Binding-site contacts:
Ligand atom C32 contacts residue TYR193 of chain 1.H at 3.7 Å (hydrophobic).
Ligand atom O39 contacts residue ASP162 of chain 1.I at 3.9 Å.
Ligand atom C3 contacts residue TYR91 of chain 1.H at 3.6 Å (hydrophobic).
Ligand atom C21 contacts residue GLN55 of chain 1.I at 3.2 Å.
Ligand atom O42 contacts residue TYR193 of chain 1.H at 3.3 Å (h-bond).
Ligand atom C15 contacts residue GLN55 of chain 1.I at 3.6 Å.
Ligand atom C23 contacts residue MET114 of chain 1.I at 3.6 Å (hydrophobic).
Ligand atom C8 contacts residue TYR186 of chain 1.H at 3.6 Å (hydrophobic).
Ligand atom C25 contacts residue MET114 of chain 1.I at 3.5 Å (hydrophobic).
Ligand atom C18 contacts residue ILE116 of chain 1.I at 3.9 Å (hydrophobic).
Ligand atom C2 contacts residue TYR91 of chain 1.H at 3.6 Å (hydrophobic).
Ligand atom C7 contacts residue TYR186 of chain 1.H at 3.2 Å (hydrophobic).
Ligand atom O42 contacts residue CYS189 of chain 1.H at 3.4 Å (h-bond).
Ligand atom N1 contacts residue TRP145 of chain 1.H at 2.8 Å (h-bond).
Ligand atom C27 contacts residue CYS189 of chain 1.H at 3.6 Å (hydrophobic).
Ligand atom C4 contacts residue TYR186 of chain 1.H at 3.6 Å (hydrophobic).
Ligand atom C33 contacts residue TYR193 of chain 1.H at 3.9 Å (hydrophobic).
Ligand atom C44 contacts residue GLN55 of chain 1.I at 3.7 Å.
Ligand atom O42 contacts residue GLU191 of chain 1.H at 3.8 Å.
Ligand atom C43 contacts residue TRP145 of chain 1.H at 3.2 Å (hydrophobic).
Ligand atom C13 contacts residue THR34 of chain 1.I at 3.6 Å.
Ligand atom C18 contacts residue MET114 of chain 1.I at 3.9 Å (hydrophobic).
Ligand atom C31 contacts residue TYR186 of chain 1.H at 3.7 Å (hydrophobic).
Ligand atom C22 contacts residue MET114 of chain 1.I at 3.4 Å (hydrophobic).
Ligand atom C36 contacts residue TRP145 of chain 1.H at 3.5 Å (hydrophobic).
Ligand atom O29 contacts residue CYS188 of chain 1.H at 3.7 Å.
Ligand atom O37 contacts residue SER165 of chain 1.I at 3.9 Å.
Ligand atom C14 contacts residue THR34 of chain 1.I at 3.5 Å.
Ligand atom C28 contacts residue CYS188 of chain 1.H at 3.8 Å (hydrophobic).
Ligand atom C15 contacts residue ILE116 of chain 1.I at 3.7 Å (hydrophobic).
Ligand atom C16 contacts residue ILE116 of chain 1.I at 3.8 Å (hydrophobic).
Ligand atom C9 contacts residue TYR186 of chain 1.H at 3.9 Å (hydrophobic).
Ligand atom O39 contacts residue THR34 of chain 1.I at 2.9 Å (h-bond).
Ligand atom C2 contacts residue SER144 of chain 1.H at 3.9 Å.
Ligand atom C6 contacts residue TRP145 of chain 1.H at 3.5 Å (hydrophobic).
Ligand atom O37 contacts residue TYR186 of chain 1.H at 3.5 Å.
Ligand atom O39 contacts residue TYR53 of chain 1.I at 3.8 Å.
Ligand atom C38 contacts residue SER165 of chain 1.I at 3.1 Å.
Ligand atom C32 contacts residue TYR186 of chain 1.H at 3.7 Å (hydrophobic).
Ligand atom C2 contacts residue TRP145 of chain 1.H at 3.4 Å (hydrophobic).

Sequence of chain 1.H:
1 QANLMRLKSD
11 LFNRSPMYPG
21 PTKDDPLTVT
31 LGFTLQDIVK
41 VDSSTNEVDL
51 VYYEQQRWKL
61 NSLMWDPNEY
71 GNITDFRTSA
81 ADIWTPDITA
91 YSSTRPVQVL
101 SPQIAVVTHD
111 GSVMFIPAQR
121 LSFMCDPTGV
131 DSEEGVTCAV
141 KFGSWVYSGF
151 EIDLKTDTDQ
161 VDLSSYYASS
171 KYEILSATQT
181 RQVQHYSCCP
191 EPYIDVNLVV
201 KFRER

The small molecule below binds the protein below.
Small molecule (SMILES): COc1cc2c3cc1Oc1cc(ccc1O)C[C@@H]1c4c(cc(OC)c(O)c4Oc4ccc(cc4)C[C@@H]3[N@@H+](C)CC2)CC[N+]1(C)C

Sequence of chain 1.I:
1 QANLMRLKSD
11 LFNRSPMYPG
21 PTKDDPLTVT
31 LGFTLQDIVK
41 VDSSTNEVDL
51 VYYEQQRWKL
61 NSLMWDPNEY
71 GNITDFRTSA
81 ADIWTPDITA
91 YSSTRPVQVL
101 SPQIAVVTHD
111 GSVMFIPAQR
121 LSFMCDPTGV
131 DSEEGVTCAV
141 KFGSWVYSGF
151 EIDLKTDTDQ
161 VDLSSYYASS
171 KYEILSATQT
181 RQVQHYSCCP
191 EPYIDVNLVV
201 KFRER